Sequence of chain 1.A:
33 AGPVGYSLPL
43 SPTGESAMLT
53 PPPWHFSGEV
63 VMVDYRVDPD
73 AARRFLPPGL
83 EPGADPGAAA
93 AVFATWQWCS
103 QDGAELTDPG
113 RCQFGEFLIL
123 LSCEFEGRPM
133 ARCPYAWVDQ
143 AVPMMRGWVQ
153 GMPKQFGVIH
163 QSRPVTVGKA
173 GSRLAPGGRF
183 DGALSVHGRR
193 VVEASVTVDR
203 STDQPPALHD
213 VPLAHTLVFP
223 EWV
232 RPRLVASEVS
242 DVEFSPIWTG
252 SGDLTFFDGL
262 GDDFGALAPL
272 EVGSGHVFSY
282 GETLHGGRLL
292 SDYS

This small molecule binds to this protein.
Small molecule (SMILES): CC(=O)C(=O)O

Sequence of chain 2.B:
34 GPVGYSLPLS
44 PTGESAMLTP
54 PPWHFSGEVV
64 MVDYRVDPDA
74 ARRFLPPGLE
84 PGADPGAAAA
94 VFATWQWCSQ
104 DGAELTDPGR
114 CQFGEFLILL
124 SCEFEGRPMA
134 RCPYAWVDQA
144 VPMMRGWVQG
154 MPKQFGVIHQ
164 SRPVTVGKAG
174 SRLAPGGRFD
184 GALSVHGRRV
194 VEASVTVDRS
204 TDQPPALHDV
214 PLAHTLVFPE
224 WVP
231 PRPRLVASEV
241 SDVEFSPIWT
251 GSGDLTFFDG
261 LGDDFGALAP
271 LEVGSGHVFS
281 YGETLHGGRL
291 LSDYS

Binding-site contacts:
Ligand atom C contacts residue ARG192 of chain 2.B at 4.0 Å.
Ligand atom O3 contacts residue ARG192 of chain 2.B at 2.3 Å (salt-bridge).
Ligand atom OXT contacts residue ARG192 of chain 2.B at 4.4 Å.
Ligand atom CB contacts residue ARG192 of chain 1.A at 4.4 Å.
Ligand atom O3 contacts residue ARG191 of chain 1.A at 3.3 Å.
Ligand atom O contacts residue ARG191 of chain 2.B at 3.9 Å.
Ligand atom O contacts residue ARG191 of chain 1.A at 3.9 Å.
Ligand atom O3 contacts residue ARG191 of chain 2.B at 3.8 Å.
Ligand atom C contacts residue ARG191 of chain 1.A at 4.4 Å.
Ligand atom CA contacts residue ARG192 of chain 1.A at 4.1 Å.
Ligand atom OXT contacts residue ARG192 of chain 1.A at 3.4 Å (salt-bridge).
Ligand atom C contacts residue ARG191 of chain 2.B at 4.1 Å.
Ligand atom CA contacts residue ARG192 of chain 2.B at 2.8 Å.
Ligand atom O contacts residue GLY190 of chain 2.B at 4.2 Å.
Ligand atom O3 contacts residue GLY190 of chain 1.A at 4.2 Å.
Ligand atom CB contacts residue ARG192 of chain 2.B at 2.1 Å.
Ligand atom CB contacts residue ARG191 of chain 1.A at 3.1 Å.
Ligand atom C contacts residue ARG192 of chain 1.A at 3.8 Å.
Ligand atom O contacts residue ARG192 of chain 1.A at 2.9 Å (salt-bridge).
Ligand atom OXT contacts residue ARG191 of chain 2.B at 3.2 Å (salt-bridge).
Ligand atom CA contacts residue ARG191 of chain 1.A at 3.5 Å.